Binding-site contacts:
Ligand atom C19 contacts residue ILE187 of chain 1.D at 4.1 Å (hydrophobic).
Ligand atom O3 contacts residue ASN184 of chain 1.D at 3.1 Å (h-bond).
Ligand atom C52 contacts residue ALA284 of chain 1.D at 3.6 Å (hydrophobic).
Ligand atom C9 contacts residue GLY283 of chain 1.D at 3.9 Å.
Ligand atom C15 contacts residue ALA284 of chain 1.D at 4.0 Å (hydrophobic).
Ligand atom C15 contacts residue ALA95 of chain 1.D at 3.5 Å (hydrophobic).
Ligand atom C7 contacts residue GLY279 of chain 1.D at 3.8 Å.
Ligand atom C4 contacts residue ARG221 of chain 1.D at 3.9 Å.
Ligand atom C49 contacts residue THR288 of chain 1.D at 3.9 Å.
Ligand atom C1 contacts residue GLY283 of chain 1.D at 4.0 Å.
Ligand atom C7 contacts residue ASP280 of chain 1.D at 3.3 Å.
Ligand atom C54 contacts residue VAL348 of chain 1.D at 4.1 Å (hydrophobic).
Ligand atom N48 contacts residue HEM1 of chain 1.K at 4.1 Å.
Ligand atom C15 contacts residue ASP280 of chain 1.D at 4.0 Å.
Ligand atom C54 contacts residue VAL464 of chain 1.D at 3.2 Å (hydrophobic).
Ligand atom N48 contacts residue ALA284 of chain 1.D at 4.0 Å.
Ligand atom C54 contacts residue ALA349 of chain 1.D at 3.8 Å (hydrophobic).
Ligand atom C3 contacts residue ASN184 of chain 1.D at 3.6 Å.
Ligand atom C55 contacts residue VAL348 of chain 1.D at 3.5 Å (hydrophobic).
Ligand atom C56 contacts residue HEM1 of chain 1.K at 3.3 Å.
Ligand atom C55 contacts residue ALA349 of chain 1.D at 3.5 Å (hydrophobic).
Ligand atom C54 contacts residue VAL465 of chain 1.D at 3.9 Å (hydrophobic).
Ligand atom O3 contacts residue ILE187 of chain 1.D at 3.2 Å.
Ligand atom C50 contacts residue THR288 of chain 1.D at 3.6 Å.
Ligand atom C17 contacts residue ALA284 of chain 1.D at 3.9 Å (hydrophobic).
Ligand atom C2 contacts residue ASN184 of chain 1.D at 3.7 Å.
Ligand atom C18 contacts residue PHE96 of chain 1.D at 3.5 Å (hydrophobic).
Ligand atom C50 contacts residue HEM1 of chain 1.K at 3.2 Å.
Ligand atom C53 contacts residue VAL465 of chain 1.D at 4.1 Å (hydrophobic).
Ligand atom N51 contacts residue HEM1 of chain 1.K at 2.1 Å.
Ligand atom O3 contacts residue TYR183 of chain 1.D at 3.6 Å.
Ligand atom C16 contacts residue ALA95 of chain 1.D at 3.4 Å (hydrophobic).
Ligand atom C56 contacts residue THR288 of chain 1.D at 3.8 Å.
Ligand atom C52 contacts residue HEM1 of chain 1.K at 2.9 Å.
Ligand atom N51 contacts residue THR288 of chain 1.D at 3.8 Å.
Ligand atom C6 contacts residue ASP280 of chain 1.D at 3.9 Å.
Ligand atom C53 contacts residue VAL464 of chain 1.D at 3.6 Å (hydrophobic).
Ligand atom C16 contacts residue ALA284 of chain 1.D at 3.9 Å (hydrophobic).
Ligand atom C14 contacts residue ALA284 of chain 1.D at 3.8 Å (hydrophobic).
Ligand atom C6 contacts residue GLY279 of chain 1.D at 3.6 Å.

Sequence of chain 1.D:
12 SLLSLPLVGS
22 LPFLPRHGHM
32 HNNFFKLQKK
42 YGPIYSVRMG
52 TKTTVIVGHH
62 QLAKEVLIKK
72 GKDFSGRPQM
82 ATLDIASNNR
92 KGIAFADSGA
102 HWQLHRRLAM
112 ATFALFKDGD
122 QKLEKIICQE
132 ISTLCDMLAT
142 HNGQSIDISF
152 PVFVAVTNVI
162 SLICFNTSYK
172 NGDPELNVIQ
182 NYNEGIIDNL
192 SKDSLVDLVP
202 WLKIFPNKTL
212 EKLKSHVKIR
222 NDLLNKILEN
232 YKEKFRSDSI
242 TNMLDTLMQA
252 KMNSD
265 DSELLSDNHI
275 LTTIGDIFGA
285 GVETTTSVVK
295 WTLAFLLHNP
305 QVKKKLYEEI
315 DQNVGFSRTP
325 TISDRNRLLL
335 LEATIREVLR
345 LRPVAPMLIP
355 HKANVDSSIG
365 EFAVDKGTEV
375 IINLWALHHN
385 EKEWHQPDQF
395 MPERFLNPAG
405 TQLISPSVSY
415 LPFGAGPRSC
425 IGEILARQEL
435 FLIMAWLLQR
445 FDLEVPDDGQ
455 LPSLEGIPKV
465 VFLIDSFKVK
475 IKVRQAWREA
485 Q

A protein and the small-molecule ligand that binds it are described below.
Small molecule (SMILES): C[C@]12CC[C@H](O)CC1=CC[C@@H]1[C@@H]2CC[C@]2(C)C(n3cnc4ccccc43)=CC[C@@H]12